Sequence of chain 60.B:
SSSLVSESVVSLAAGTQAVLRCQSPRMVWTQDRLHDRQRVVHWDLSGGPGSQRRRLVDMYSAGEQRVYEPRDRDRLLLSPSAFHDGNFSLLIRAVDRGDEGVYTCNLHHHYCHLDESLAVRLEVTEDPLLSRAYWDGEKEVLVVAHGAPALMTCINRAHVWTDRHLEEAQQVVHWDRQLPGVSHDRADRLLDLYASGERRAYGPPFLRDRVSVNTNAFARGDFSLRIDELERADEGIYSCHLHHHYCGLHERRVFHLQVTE

Binding-site contacts:
Ligand atom O6 contacts residue LEU151 of chain 60.B at 3.4 Å.
Ligand atom O7 contacts residue ASN87 of chain 60.B at 3.9 Å.
Ligand atom C3 contacts residue ASN87 of chain 60.B at 3.7 Å.
Ligand atom C1 contacts residue SER89 of chain 60.B at 4.5 Å.
Ligand atom C4 contacts residue LEU151 of chain 60.B at 4.4 Å (hydrophobic).
Ligand atom O5 contacts residue ASN87 of chain 60.B at 2.3 Å (h-bond).
Ligand atom C5 contacts residue ASN87 of chain 60.B at 3.7 Å.
Ligand atom O5 contacts residue SER79 of chain 60.B at 4.4 Å.
Ligand atom O5 contacts residue SER89 of chain 60.B at 4.1 Å.
Ligand atom C1 contacts residue ASN87 of chain 60.B at 1.4 Å.
Ligand atom C5 contacts residue LEU151 of chain 60.B at 4.1 Å (hydrophobic).
Ligand atom O7 contacts residue ASP85 of chain 60.B at 4.3 Å.
Ligand atom C6 contacts residue LEU151 of chain 60.B at 3.8 Å (hydrophobic).
Ligand atom C2 contacts residue ASN87 of chain 60.B at 2.4 Å.
Ligand atom N2 contacts residue ASN87 of chain 60.B at 2.9 Å (h-bond).
Ligand atom O4 contacts residue LEU151 of chain 60.B at 3.7 Å.
Ligand atom C4 contacts residue ASN87 of chain 60.B at 4.2 Å.
Ligand atom C7 contacts residue ASN87 of chain 60.B at 3.6 Å.
Ligand atom C5 contacts residue SER89 of chain 60.B at 4.3 Å.

A small-molecule ligand and the protein it binds are described below.
Small molecule (SMILES): CC(=O)N[C@@H]1[C@@H](O)[C@H](O)[C@@H](CO)O[C@H]1O